Sequence of chain 1.A:
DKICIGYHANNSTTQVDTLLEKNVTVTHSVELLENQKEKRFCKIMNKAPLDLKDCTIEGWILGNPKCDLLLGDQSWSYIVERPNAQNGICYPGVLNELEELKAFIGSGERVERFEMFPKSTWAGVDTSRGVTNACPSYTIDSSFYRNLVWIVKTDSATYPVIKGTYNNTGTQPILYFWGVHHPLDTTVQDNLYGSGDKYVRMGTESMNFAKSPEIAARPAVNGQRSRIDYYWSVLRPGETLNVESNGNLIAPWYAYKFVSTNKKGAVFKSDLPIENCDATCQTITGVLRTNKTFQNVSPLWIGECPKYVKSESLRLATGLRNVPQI

This small molecule binds to this protein.
Small molecule (SMILES): CC(=O)N[C@@H]1[C@@H](O)[C@H](O)[C@@H](CO)O[C@H]1O

Binding-site contacts:
Ligand atom C7 contacts residue ASN23 of chain 1.A at 4.1 Å.
Ligand atom C8 contacts residue GLN15 of chain 1.A at 3.1 Å.
Ligand atom N2 contacts residue ASN23 of chain 1.A at 3.2 Å (h-bond).
Ligand atom C7 contacts residue GLN15 of chain 1.A at 4.0 Å.
Ligand atom C1 contacts residue ASN23 of chain 1.A at 1.5 Å.
Ligand atom C2 contacts residue ASN23 of chain 1.A at 2.5 Å.
Ligand atom C2 contacts residue GLN15 of chain 1.A at 3.9 Å.
Ligand atom C1 contacts residue GLN15 of chain 1.A at 4.4 Å.
Ligand atom O3 contacts residue ASN23 of chain 1.A at 3.8 Å.
Ligand atom C8 contacts residue ASN23 of chain 1.A at 4.4 Å.
Ligand atom C4 contacts residue ASN23 of chain 1.A at 4.3 Å.
Ligand atom O5 contacts residue ASN23 of chain 1.A at 2.5 Å (h-bond).
Ligand atom C3 contacts residue ASN23 of chain 1.A at 3.8 Å.
Ligand atom N2 contacts residue GLN15 of chain 1.A at 4.3 Å.
Ligand atom C5 contacts residue ASN23 of chain 1.A at 3.7 Å.